This protein binds this small molecule.
Small molecule (SMILES): CC(=O)N[C@@H]1[C@@H](O)[C@H](O)[C@@H](CO)O[C@H]1O

Binding-site contacts:
Ligand atom O5 contacts residue ARG14 of chain 4.A at 3.8 Å.
Ligand atom C8 contacts residue ASN57 of chain 4.A at 3.5 Å.
Ligand atom C1 contacts residue ARG14 of chain 4.A at 3.8 Å.
Ligand atom C4 contacts residue ASN57 of chain 4.A at 4.2 Å.
Ligand atom C5 contacts residue ARG14 of chain 4.A at 3.7 Å.
Ligand atom C3 contacts residue ASN57 of chain 4.A at 3.7 Å.
Ligand atom N2 contacts residue ASN57 of chain 4.A at 2.7 Å (h-bond).
Ligand atom C1 contacts residue ASN57 of chain 4.A at 1.4 Å.
Ligand atom O5 contacts residue ASN57 of chain 4.A at 2.3 Å (h-bond).
Ligand atom O7 contacts residue ASN57 of chain 4.A at 4.3 Å.
Ligand atom C2 contacts residue ASN57 of chain 4.A at 2.4 Å.
Ligand atom C7 contacts residue ASN57 of chain 4.A at 3.4 Å.
Ligand atom C5 contacts residue ASN57 of chain 4.A at 3.6 Å.

Sequence of chain 4.A:
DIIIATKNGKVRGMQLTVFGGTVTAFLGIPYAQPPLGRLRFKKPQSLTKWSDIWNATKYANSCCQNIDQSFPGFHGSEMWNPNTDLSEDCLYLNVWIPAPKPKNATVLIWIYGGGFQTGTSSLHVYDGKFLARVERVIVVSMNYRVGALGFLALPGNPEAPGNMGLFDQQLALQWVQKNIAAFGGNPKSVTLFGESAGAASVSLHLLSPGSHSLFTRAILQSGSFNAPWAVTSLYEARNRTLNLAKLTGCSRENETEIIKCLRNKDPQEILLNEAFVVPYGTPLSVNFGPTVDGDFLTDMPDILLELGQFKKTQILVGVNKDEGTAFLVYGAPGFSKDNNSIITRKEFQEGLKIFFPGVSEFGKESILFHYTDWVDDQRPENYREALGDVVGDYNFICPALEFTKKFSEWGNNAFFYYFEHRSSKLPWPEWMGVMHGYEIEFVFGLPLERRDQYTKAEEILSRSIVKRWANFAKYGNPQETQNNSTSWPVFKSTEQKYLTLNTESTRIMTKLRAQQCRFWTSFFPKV